The small molecule below binds the protein below.
Small molecule (SMILES): C=C(C)c1cccc(C(C)(C)NC(=O)Nc2ccc(Cl)c(O[C@H]3O[C@H](CO)[C@@H](O)[C@H]3O)c2)c1

Sequence of chain 1.D:
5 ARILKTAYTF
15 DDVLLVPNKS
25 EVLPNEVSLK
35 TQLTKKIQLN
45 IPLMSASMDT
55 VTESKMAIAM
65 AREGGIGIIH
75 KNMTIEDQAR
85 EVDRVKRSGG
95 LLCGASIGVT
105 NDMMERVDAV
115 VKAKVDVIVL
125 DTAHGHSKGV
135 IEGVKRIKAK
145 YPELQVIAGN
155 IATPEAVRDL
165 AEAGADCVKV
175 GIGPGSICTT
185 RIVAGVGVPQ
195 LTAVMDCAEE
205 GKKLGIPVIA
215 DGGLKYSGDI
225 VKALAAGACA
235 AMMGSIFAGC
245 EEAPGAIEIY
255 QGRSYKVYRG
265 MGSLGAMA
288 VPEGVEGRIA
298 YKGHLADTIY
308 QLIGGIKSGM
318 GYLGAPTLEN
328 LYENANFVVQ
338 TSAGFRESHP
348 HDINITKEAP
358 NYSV

Binding-site contacts:
Ligand atom N3 contacts residue GLU290 of chain 1.C at 3.4 Å (salt-bridge).
Ligand atom O4 contacts residue HIS128 of chain 1.C at 3.3 Å (h-bond).
Ligand atom C10 contacts residue ALA127 of chain 1.C at 3.8 Å (hydrophobic).
Ligand atom O6 contacts residue VAL134 of chain 1.C at 3.6 Å (h-bond).
Ligand atom O4 contacts residue ALA127 of chain 1.C at 3.3 Å (h-bond).
Ligand atom O4 contacts residue THR126 of chain 1.C at 2.5 Å (h-bond).
Ligand atom C17 contacts residue ALA127 of chain 1.C at 3.7 Å (hydrophobic).
Ligand atom N4 contacts residue ALA127 of chain 1.C at 3.7 Å.
Ligand atom C9 contacts residue IMP1 of chain 1.M at 3.5 Å.
Ligand atom C19 contacts residue PRO28 of chain 1.D at 3.6 Å (hydrophobic).
Ligand atom CL contacts residue GLY318 of chain 1.D at 3.3 Å.
Ligand atom C18 contacts residue SER315 of chain 1.D at 3.3 Å.
Ligand atom O3 contacts residue LEU27 of chain 1.D at 3.6 Å.
Ligand atom C20 contacts residue PRO28 of chain 1.D at 3.7 Å (hydrophobic).
Ligand atom C3 contacts residue MET265 of chain 1.C at 3.7 Å (hydrophobic).
Ligand atom O5 contacts residue THR126 of chain 1.C at 3.4 Å (h-bond).
Ligand atom C25 contacts residue THR126 of chain 1.C at 3.2 Å.
Ligand atom O6 contacts residue GLY133 of chain 1.C at 3.6 Å.
Ligand atom C25 contacts residue HIS128 of chain 1.C at 3.8 Å.
Ligand atom C8 contacts residue IMP1 of chain 1.M at 3.3 Å.
Ligand atom C2 contacts residue GLY266 of chain 1.C at 3.6 Å.
Ligand atom C13 contacts residue GLY266 of chain 1.C at 3.7 Å.
Ligand atom C3 contacts residue GLY266 of chain 1.C at 3.7 Å.
Ligand atom C8 contacts residue THR184 of chain 1.C at 3.5 Å.
Ligand atom C7 contacts residue IMP1 of chain 1.M at 3.5 Å.
Ligand atom C13 contacts residue GLU290 of chain 1.C at 3.7 Å.
Ligand atom C22 contacts residue ALA127 of chain 1.C at 3.8 Å (hydrophobic).
Ligand atom O6 contacts residue SER131 of chain 1.C at 2.7 Å (h-bond).
Ligand atom C8 contacts residue GLU290 of chain 1.C at 3.7 Å.
Ligand atom C19 contacts residue SER315 of chain 1.D at 3.6 Å.
Ligand atom C27 contacts residue LEU27 of chain 1.D at 3.6 Å (hydrophobic).
Ligand atom C18 contacts residue GLU290 of chain 1.C at 3.8 Å.
Ligand atom CL contacts residue HIS128 of chain 1.C at 3.7 Å.
Ligand atom C29 contacts residue VAL103 of chain 1.C at 3.8 Å (hydrophobic).
Ligand atom C18 contacts residue TYR319 of chain 1.D at 3.6 Å (hydrophobic).
Ligand atom C13 contacts residue MET271 of chain 1.C at 3.6 Å (hydrophobic).
Ligand atom C10 contacts residue GLU290 of chain 1.C at 3.7 Å.
Ligand atom N4 contacts residue GLU290 of chain 1.C at 3.0 Å (salt-bridge).
Ligand atom C29 contacts residue LEU27 of chain 1.D at 3.8 Å (hydrophobic).
Ligand atom C26 contacts residue THR126 of chain 1.C at 3.4 Å.

Sequence of chain 1.C:
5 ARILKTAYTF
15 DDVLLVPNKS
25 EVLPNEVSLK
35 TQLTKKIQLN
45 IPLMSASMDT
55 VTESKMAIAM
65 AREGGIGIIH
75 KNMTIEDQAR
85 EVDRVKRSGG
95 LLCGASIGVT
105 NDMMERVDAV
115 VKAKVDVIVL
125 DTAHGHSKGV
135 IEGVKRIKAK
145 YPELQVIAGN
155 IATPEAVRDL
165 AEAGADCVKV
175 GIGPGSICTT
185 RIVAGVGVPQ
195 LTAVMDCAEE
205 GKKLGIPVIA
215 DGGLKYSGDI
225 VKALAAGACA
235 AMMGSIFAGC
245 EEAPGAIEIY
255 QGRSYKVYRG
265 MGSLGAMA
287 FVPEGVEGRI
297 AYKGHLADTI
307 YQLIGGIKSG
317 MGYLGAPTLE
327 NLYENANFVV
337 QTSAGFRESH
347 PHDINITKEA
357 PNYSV